A small-molecule ligand and the protein it binds are described below.
Small molecule (SMILES): O=c1ccn([C@@H]2O[C@H](COP(=O)(O)NP(=O)(O)OP(=O)(O)O)[C@@H](O)[C@H]2O)c(=O)[nH]1

Binding-site contacts:
Ligand atom O4 contacts residue HIS324 of chain 1.C at 3.1 Å (h-bond).
Ligand atom C5 contacts residue UPU1 of chain 1.Q at 3.4 Å.
Ligand atom O4' contacts residue UPU1 of chain 1.Q at 3.5 Å (h-bond).
Ligand atom O1B contacts residue ASP98 of chain 1.C at 3.0 Å (salt-bridge).
Ligand atom O2A contacts residue UPU1 of chain 1.Q at 3.5 Å (h-bond).
Ligand atom O3B contacts residue SER85 of chain 1.C at 3.3 Å.
Ligand atom O2G contacts residue SER85 of chain 1.C at 2.8 Å (h-bond).
Ligand atom O3' contacts residue GLY84 of chain 1.C at 3.3 Å.
Ligand atom O2 contacts residue ASN168 of chain 1.C at 3.0 Å (h-bond).
Ligand atom C2 contacts residue UPU1 of chain 1.Q at 3.3 Å.
Ligand atom O1A contacts residue ASP98 of chain 1.C at 3.1 Å (salt-bridge).
Ligand atom O1B contacts residue SER85 of chain 1.C at 3.0 Å (h-bond).
Ligand atom O3G contacts residue SER208 of chain 1.C at 2.8 Å (h-bond).
Ligand atom O1A contacts residue MG1 of chain 1.O at 2.1 Å.
Ligand atom O4 contacts residue UPU1 of chain 1.Q at 3.4 Å (h-bond).
Ligand atom O1G contacts residue SER85 of chain 1.C at 3.4 Å (h-bond).
Ligand atom N1 contacts residue UPU1 of chain 1.Q at 3.5 Å (h-bond).
Ligand atom O1G contacts residue ASP96 of chain 1.C at 3.0 Å (salt-bridge).
Ligand atom C4' contacts residue PHE83 of chain 1.C at 3.5 Å (hydrophobic).
Ligand atom O4' contacts residue PHE83 of chain 1.C at 3.2 Å.
Ligand atom O1G contacts residue MG1 of chain 1.O at 2.1 Å.
Ligand atom PB contacts residue MG1 of chain 1.O at 3.3 Å.
Ligand atom N3A contacts residue SER208 of chain 1.C at 3.0 Å (h-bond).
Ligand atom C6 contacts residue UPU1 of chain 1.Q at 3.5 Å.
Ligand atom O2G contacts residue LYS190 of chain 1.C at 3.2 Å (salt-bridge).
Ligand atom PA contacts residue MG1 of chain 1.O at 3.3 Å.
Ligand atom O1A contacts residue UPU1 of chain 1.Q at 3.3 Å (h-bond).
Ligand atom N3 contacts residue UPU1 of chain 1.Q at 2.9 Å (h-bond).
Ligand atom C5' contacts residue ASP98 of chain 1.C at 3.3 Å.
Ligand atom O2G contacts residue SER95 of chain 1.C at 2.6 Å (h-bond).
Ligand atom O2' contacts residue ASN168 of chain 1.C at 2.7 Å (h-bond).
Ligand atom PG contacts residue SER208 of chain 1.C at 3.5 Å.
Ligand atom O1B contacts residue MG1 of chain 1.O at 2.2 Å.
Ligand atom O3B contacts residue LYS190 of chain 1.C at 3.2 Å (salt-bridge).
Ligand atom O3B contacts residue SER208 of chain 1.C at 3.0 Å (h-bond).
Ligand atom PG contacts residue SER85 of chain 1.C at 3.4 Å.
Ligand atom C4 contacts residue UPU1 of chain 1.Q at 3.0 Å.
Ligand atom O1A contacts residue ASP96 of chain 1.C at 3.1 Å (salt-bridge).
Ligand atom O4 contacts residue LEU326 of chain 1.C at 2.9 Å.
Ligand atom PG contacts residue MG1 of chain 1.O at 3.4 Å.

Sequence of chain 1.C:
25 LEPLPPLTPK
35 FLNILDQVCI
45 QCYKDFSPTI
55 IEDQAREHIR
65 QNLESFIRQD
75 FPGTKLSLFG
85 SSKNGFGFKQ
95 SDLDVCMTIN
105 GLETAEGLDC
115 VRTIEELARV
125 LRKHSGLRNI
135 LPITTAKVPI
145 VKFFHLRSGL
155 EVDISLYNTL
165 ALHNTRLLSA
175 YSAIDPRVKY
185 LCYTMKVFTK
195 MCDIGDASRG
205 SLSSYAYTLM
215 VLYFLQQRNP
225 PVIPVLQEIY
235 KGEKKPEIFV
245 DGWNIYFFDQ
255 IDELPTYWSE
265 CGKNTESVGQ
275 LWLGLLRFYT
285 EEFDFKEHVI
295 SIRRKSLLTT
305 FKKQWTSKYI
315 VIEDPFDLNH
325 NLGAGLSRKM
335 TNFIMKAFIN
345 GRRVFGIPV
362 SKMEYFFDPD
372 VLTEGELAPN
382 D